Sequence of chain 1.A:
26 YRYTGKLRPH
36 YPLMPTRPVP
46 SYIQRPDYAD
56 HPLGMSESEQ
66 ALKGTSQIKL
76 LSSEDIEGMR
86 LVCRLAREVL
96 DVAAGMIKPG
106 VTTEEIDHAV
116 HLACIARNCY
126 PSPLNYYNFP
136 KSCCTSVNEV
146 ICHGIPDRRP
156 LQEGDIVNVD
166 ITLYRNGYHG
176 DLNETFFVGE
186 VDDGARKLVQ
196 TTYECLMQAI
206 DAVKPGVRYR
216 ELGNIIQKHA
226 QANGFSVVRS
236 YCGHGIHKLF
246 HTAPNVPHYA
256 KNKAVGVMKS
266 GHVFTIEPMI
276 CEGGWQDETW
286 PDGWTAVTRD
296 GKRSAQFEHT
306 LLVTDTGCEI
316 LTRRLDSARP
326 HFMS

The protein below binds the small molecule below.
Small molecule (SMILES): Cc1nc(-c2ccccn2)nc(N[C@H](Cc2ccccc2)C(N)=O)c1Cl

Binding-site contacts:
Ligand atom CL contacts residue HIS246 of chain 1.A at 3.7 Å.
Ligand atom N4 contacts residue HIS246 of chain 1.A at 3.9 Å.
Ligand atom C11 contacts residue TYR131 of chain 1.A at 3.4 Å (hydrophobic).
Ligand atom C19 contacts residue HIS246 of chain 1.A at 3.6 Å.
Ligand atom N5 contacts residue HIS246 of chain 1.A at 4.0 Å.
Ligand atom C7 contacts residue CO1 of chain 1.E at 3.2 Å.
Ligand atom C19 contacts residue CYS237 of chain 1.A at 3.9 Å (hydrophobic).
Ligand atom C1 contacts residue CO1 of chain 1.E at 3.1 Å.
Ligand atom C4 contacts residue TYR131 of chain 1.A at 3.4 Å (hydrophobic).
Ligand atom C3 contacts residue TYR131 of chain 1.A at 3.6 Å (hydrophobic).
Ligand atom C16 contacts residue HIS148 of chain 1.A at 3.7 Å.
Ligand atom O contacts residue TYR132 of chain 1.A at 3.4 Å.
Ligand atom C5 contacts residue CO1 of chain 1.E at 2.9 Å.
Ligand atom N2 contacts residue CO1 of chain 1.E at 2.2 Å.
Ligand atom C3 contacts residue TRP289 of chain 1.A at 3.4 Å (hydrophobic).
Ligand atom C5 contacts residue HIS246 of chain 1.A at 3.9 Å.
Ligand atom C16 contacts residue TYR236 of chain 1.A at 3.6 Å (hydrophobic).
Ligand atom C6 contacts residue HIS148 of chain 1.A at 3.5 Å.
Ligand atom O contacts residue TYR131 of chain 1.A at 3.3 Å (h-bond).
Ligand atom C7 contacts residue HIS246 of chain 1.A at 3.1 Å.
Ligand atom C4 contacts residue TRP289 of chain 1.A at 3.4 Å (hydrophobic).
Ligand atom N3 contacts residue TYR131 of chain 1.A at 3.7 Å.
Ligand atom C1 contacts residue HIS148 of chain 1.A at 3.6 Å.
Ligand atom C6 contacts residue HIS246 of chain 1.A at 3.3 Å.
Ligand atom C5 contacts residue HIS148 of chain 1.A at 3.3 Å.
Ligand atom C9 contacts residue HIS246 of chain 1.A at 3.5 Å.
Ligand atom C19 contacts residue CO1 of chain 1.E at 3.4 Å.
Ligand atom C8 contacts residue HIS246 of chain 1.A at 3.4 Å.
Ligand atom N3 contacts residue HIS246 of chain 1.A at 3.4 Å.
Ligand atom N1 contacts residue HIS148 of chain 1.A at 2.9 Å (h-bond).
Ligand atom C1 contacts residue CYS139 of chain 1.A at 3.7 Å (hydrophobic).
Ligand atom N1 contacts residue CO1 of chain 1.E at 2.2 Å.
Ligand atom C17 contacts residue TYR236 of chain 1.A at 3.5 Å (hydrophobic).
Ligand atom C6 contacts residue CO1 of chain 1.E at 2.9 Å.
Ligand atom N5 contacts residue TYR131 of chain 1.A at 3.5 Å (h-bond).
Ligand atom N2 contacts residue HIS148 of chain 1.A at 3.1 Å (h-bond).
Ligand atom C14 contacts residue TRP289 of chain 1.A at 3.9 Å (hydrophobic).
Ligand atom C2 contacts residue PHE134 of chain 1.A at 3.9 Å (hydrophobic).
Ligand atom C15 contacts residue TRP289 of chain 1.A at 3.4 Å (hydrophobic).
Ligand atom N2 contacts residue HIS246 of chain 1.A at 3.1 Å (h-bond).